Sequence of chain 17.D:
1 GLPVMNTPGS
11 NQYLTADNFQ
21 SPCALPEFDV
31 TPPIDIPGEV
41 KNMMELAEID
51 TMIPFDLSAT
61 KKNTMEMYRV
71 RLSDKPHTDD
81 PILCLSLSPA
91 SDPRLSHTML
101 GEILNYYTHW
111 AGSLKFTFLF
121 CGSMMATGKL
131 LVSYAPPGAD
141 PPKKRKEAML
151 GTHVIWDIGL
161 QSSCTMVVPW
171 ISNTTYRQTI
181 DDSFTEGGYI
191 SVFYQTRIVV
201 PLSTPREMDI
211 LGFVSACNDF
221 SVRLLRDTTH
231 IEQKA

A protein and the small-molecule ligand that binds it are described below.
Small molecule (SMILES): CCOC(=O)c1ccc(OCCCCC2CCN(c3ccc(C)nn3)CC2)cc1

Binding-site contacts:
Ligand atom C5 contacts residue ILE194 of chain 17.B at 3.8 Å (hydrophobic).
Ligand atom C10 contacts residue MET132 of chain 17.B at 3.7 Å (hydrophobic).
Ligand atom C20 contacts residue TYR112 of chain 17.B at 3.4 Å (hydrophobic).
Ligand atom C5 contacts residue TYR159 of chain 17.B at 3.7 Å (hydrophobic).
Ligand atom C4 contacts residue ILE194 of chain 17.B at 3.8 Å (hydrophobic).
Ligand atom C3 contacts residue PRO181 of chain 17.B at 3.7 Å (hydrophobic).
Ligand atom C14 contacts residue VAL199 of chain 17.B at 3.8 Å (hydrophobic).
Ligand atom C1 contacts residue ILE183 of chain 17.B at 3.5 Å (hydrophobic).
Ligand atom C18 contacts residue PHE237 of chain 17.B at 3.8 Å (hydrophobic).
Ligand atom O25 contacts residue THR111 of chain 17.B at 3.4 Å (h-bond).
Ligand atom C13 contacts residue PHE237 of chain 17.B at 3.7 Å (hydrophobic).
Ligand atom C11 contacts residue LEU134 of chain 17.B at 3.8 Å (hydrophobic).
Ligand atom C21 contacts residue PHE237 of chain 17.B at 3.7 Å (hydrophobic).
Ligand atom C13 contacts residue MET132 of chain 17.B at 3.8 Å (hydrophobic).
Ligand atom C8 contacts residue TYR159 of chain 17.B at 3.5 Å (hydrophobic).
Ligand atom N6 contacts residue VAL196 of chain 17.B at 3.8 Å.
Ligand atom C15 contacts residue MET132 of chain 17.B at 3.6 Å (hydrophobic).
Ligand atom C19 contacts residue PHE237 of chain 17.B at 3.5 Å (hydrophobic).
Ligand atom C23 contacts residue PHE237 of chain 17.B at 3.8 Å (hydrophobic).
Ligand atom C12 contacts residue VAL199 of chain 17.B at 3.7 Å (hydrophobic).
Ligand atom C8 contacts residue VAL196 of chain 17.B at 3.7 Å (hydrophobic).
Ligand atom C7 contacts residue VAL196 of chain 17.B at 3.5 Å (hydrophobic).
Ligand atom N4 contacts residue LEU240 of chain 17.B at 3.3 Å.
Ligand atom O25 contacts residue TYR112 of chain 17.B at 3.4 Å.
Ligand atom C26 contacts residue LYS113 of chain 17.B at 3.7 Å.
Ligand atom O16 contacts residue MET132 of chain 17.B at 3.6 Å.
Ligand atom C26 contacts residue THR111 of chain 17.B at 3.6 Å.
Ligand atom C4 contacts residue ALA24 of chain 17.D at 3.5 Å (hydrophobic).
Ligand atom C3 contacts residue TYR159 of chain 17.B at 3.7 Å (hydrophobic).
Ligand atom O24 contacts residue TYR112 of chain 17.B at 3.8 Å.
Ligand atom C3 contacts residue ALA24 of chain 17.D at 3.5 Å (hydrophobic).
Ligand atom C20 contacts residue PHE237 of chain 17.B at 3.4 Å (hydrophobic).
Ligand atom C7 contacts residue TYR159 of chain 17.B at 3.7 Å (hydrophobic).
Ligand atom C23 contacts residue TYR112 of chain 17.B at 3.3 Å (hydrophobic).
Ligand atom C14 contacts residue MET132 of chain 17.B at 3.5 Å (hydrophobic).
Ligand atom C4 contacts residue TYR159 of chain 17.B at 3.7 Å (hydrophobic).
Ligand atom C1 contacts residue ILE157 of chain 17.B at 3.4 Å (hydrophobic).
Ligand atom C27 contacts residue ASP236 of chain 17.B at 3.6 Å.
Ligand atom C21 contacts residue TYR112 of chain 17.B at 3.4 Å (hydrophobic).
Ligand atom N3 contacts residue LEU240 of chain 17.B at 3.4 Å.

Sequence of chain 17.B:
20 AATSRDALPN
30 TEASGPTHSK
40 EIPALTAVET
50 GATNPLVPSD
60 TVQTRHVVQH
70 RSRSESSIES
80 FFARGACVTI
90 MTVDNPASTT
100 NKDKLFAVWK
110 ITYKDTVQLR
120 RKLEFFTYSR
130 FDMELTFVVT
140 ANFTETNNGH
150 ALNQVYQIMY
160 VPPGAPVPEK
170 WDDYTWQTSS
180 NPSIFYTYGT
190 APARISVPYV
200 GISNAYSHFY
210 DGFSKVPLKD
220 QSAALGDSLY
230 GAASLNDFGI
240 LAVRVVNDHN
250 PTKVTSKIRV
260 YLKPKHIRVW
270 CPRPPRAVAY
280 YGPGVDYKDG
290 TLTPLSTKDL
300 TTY